Binding-site contacts:
Ligand atom OXT contacts residue TYR294 of chain 1.B at 3.6 Å.
Ligand atom NH2 contacts residue HEM1 of chain 1.I at 3.4 Å (h-bond).
Ligand atom CB contacts residue GLU324 of chain 1.B at 3.1 Å.
Ligand atom C contacts residue GLU324 of chain 1.B at 3.9 Å.
Ligand atom OXT contacts residue GLN210 of chain 1.B at 2.8 Å (h-bond).
Ligand atom NH1 contacts residue TYR320 of chain 1.B at 4.0 Å.
Ligand atom CA contacts residue HEM1 of chain 1.I at 3.8 Å.
Ligand atom NE contacts residue HEM1 of chain 1.I at 4.0 Å.
Ligand atom NH1 contacts residue HEM1 of chain 1.I at 3.3 Å.
Ligand atom O contacts residue TYR320 of chain 1.B at 3.5 Å.
Ligand atom CG contacts residue HEM1 of chain 1.I at 3.7 Å.
Ligand atom CG contacts residue GLU324 of chain 1.B at 3.3 Å.
Ligand atom O contacts residue ASN329 of chain 1.B at 2.8 Å (h-bond).
Ligand atom CZ contacts residue HEM1 of chain 1.I at 3.8 Å.
Ligand atom NE contacts residue PRO297 of chain 1.B at 4.0 Å.
Ligand atom OXT contacts residue ASN329 of chain 1.B at 3.9 Å.
Ligand atom CD contacts residue GLU324 of chain 1.B at 3.7 Å.
Ligand atom CD contacts residue VAL299 of chain 1.B at 3.7 Å (hydrophobic).
Ligand atom CZ contacts residue GLU324 of chain 1.B at 3.7 Å.
Ligand atom NH2 contacts residue TRP319 of chain 1.B at 4.3 Å.
Ligand atom NH2 contacts residue PRO297 of chain 1.B at 4.1 Å.
Ligand atom NE contacts residue GLU324 of chain 1.B at 2.9 Å (salt-bridge).
Ligand atom C contacts residue GLN210 of chain 1.B at 3.4 Å.
Ligand atom N contacts residue GLU324 of chain 1.B at 2.6 Å (salt-bridge).
Ligand atom CA contacts residue GLN210 of chain 1.B at 3.4 Å.
Ligand atom NH1 contacts residue TRP319 of chain 1.B at 3.0 Å (h-bond).
Ligand atom NH1 contacts residue PRO297 of chain 1.B at 3.9 Å.
Ligand atom C contacts residue ASN329 of chain 1.B at 3.7 Å.
Ligand atom CA contacts residue GLU324 of chain 1.B at 3.3 Å.
Ligand atom C contacts residue TYR320 of chain 1.B at 3.5 Å (hydrophobic).
Ligand atom OXT contacts residue ARG213 of chain 1.B at 3.8 Å.
Ligand atom OXT contacts residue TYR320 of chain 1.B at 2.7 Å (h-bond).
Ligand atom CZ contacts residue PRO297 of chain 1.B at 3.9 Å (hydrophobic).
Ligand atom CB contacts residue GLN210 of chain 1.B at 3.5 Å.
Ligand atom O contacts residue GLU324 of chain 1.B at 3.8 Å.
Ligand atom CG contacts residue VAL299 of chain 1.B at 4.0 Å (hydrophobic).
Ligand atom CZ contacts residue TRP319 of chain 1.B at 4.0 Å (hydrophobic).
Ligand atom NH1 contacts residue GLU324 of chain 1.B at 2.9 Å (salt-bridge).
Ligand atom CB contacts residue PRO297 of chain 1.B at 4.2 Å (hydrophobic).
Ligand atom N contacts residue HEM1 of chain 1.I at 3.0 Å (h-bond).

Sequence of chain 1.B:
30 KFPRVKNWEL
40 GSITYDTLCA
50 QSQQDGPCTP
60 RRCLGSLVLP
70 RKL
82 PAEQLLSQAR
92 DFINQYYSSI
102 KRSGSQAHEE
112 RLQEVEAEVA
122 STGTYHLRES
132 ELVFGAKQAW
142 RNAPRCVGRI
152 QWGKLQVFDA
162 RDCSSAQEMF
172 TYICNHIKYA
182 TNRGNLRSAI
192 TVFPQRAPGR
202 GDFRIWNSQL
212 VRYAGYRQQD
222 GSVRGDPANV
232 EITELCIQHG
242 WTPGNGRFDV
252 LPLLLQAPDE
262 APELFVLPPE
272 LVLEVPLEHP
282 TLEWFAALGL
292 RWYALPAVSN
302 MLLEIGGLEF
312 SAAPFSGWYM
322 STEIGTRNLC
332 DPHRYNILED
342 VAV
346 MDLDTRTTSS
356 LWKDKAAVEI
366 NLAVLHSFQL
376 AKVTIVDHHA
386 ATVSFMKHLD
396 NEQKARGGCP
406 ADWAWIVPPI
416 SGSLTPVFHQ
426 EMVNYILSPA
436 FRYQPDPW

The protein below binds the small molecule below.
Small molecule (SMILES): NC(=[NH2+])NCCC[C@H](N)C(=O)O